This protein binds this small molecule.
Small molecule (SMILES): Nc1ncnc2c1ncn2[C@@H]1O[C@H](CO[P](=O)(O)O[P](=O)(O)NP(=O)(O)O)[C@@H](O)[C@H]1O

Binding-site contacts:
Ligand atom O2G contacts residue ASP91 of chain 1.G at 3.5 Å (salt-bridge).
Ligand atom O3G contacts residue ASP91 of chain 1.G at 3.0 Å (salt-bridge).
Ligand atom O2' contacts residue GLY403 of chain 1.G at 3.5 Å.
Ligand atom PA contacts residue GLY40 of chain 1.G at 3.5 Å.
Ligand atom O3G contacts residue LYS161 of chain 1.G at 3.1 Å (salt-bridge).
Ligand atom O1A contacts residue GLY40 of chain 1.G at 2.7 Å (h-bond).
Ligand atom O2B contacts residue THR95 of chain 1.G at 3.0 Å.
Ligand atom C2 contacts residue LEU473 of chain 1.G at 3.5 Å (hydrophobic).
Ligand atom O2G contacts residue ASP60 of chain 1.G at 3.4 Å (salt-bridge).
Ligand atom O2A contacts residue MG1 of chain 1.V at 2.9 Å.
Ligand atom PG contacts residue MG1 of chain 1.V at 3.6 Å.
Ligand atom O1G contacts residue ASP60 of chain 1.G at 3.4 Å.
Ligand atom N3B contacts residue THR93 of chain 1.G at 3.6 Å.
Ligand atom N3 contacts residue GLY404 of chain 1.G at 3.3 Å.
Ligand atom O1G contacts residue ASN59 of chain 1.G at 3.1 Å (h-bond).
Ligand atom O2' contacts residue GLU490 of chain 1.G at 1.8 Å (salt-bridge).
Ligand atom O1A contacts residue GLY160 of chain 1.G at 2.9 Å (h-bond).
Ligand atom O1A contacts residue ASN59 of chain 1.G at 3.5 Å (h-bond).
Ligand atom O5' contacts residue GLY40 of chain 1.G at 3.0 Å (h-bond).
Ligand atom N7 contacts residue PRO41 of chain 1.G at 3.4 Å.
Ligand atom O1A contacts residue THR38 of chain 1.G at 2.6 Å (h-bond).
Ligand atom O2G contacts residue THR93 of chain 1.G at 2.8 Å (h-bond).
Ligand atom O3G contacts residue MG1 of chain 1.V at 2.2 Å.
Ligand atom O2' contacts residue GLY404 of chain 1.G at 3.0 Å (h-bond).
Ligand atom N6 contacts residue PHE476 of chain 1.G at 3.1 Å.
Ligand atom N1 contacts residue ASN474 of chain 1.G at 3.6 Å.
Ligand atom O3G contacts residue ASP386 of chain 1.G at 3.6 Å (salt-bridge).
Ligand atom N3B contacts residue THR94 of chain 1.G at 3.3 Å (h-bond).
Ligand atom O1G contacts residue THR94 of chain 1.G at 3.2 Å (h-bond).
Ligand atom C5 contacts residue PRO41 of chain 1.G at 3.3 Å (hydrophobic).
Ligand atom O1G contacts residue GLY61 of chain 1.G at 3.0 Å (h-bond).
Ligand atom PA contacts residue GLY160 of chain 1.G at 3.4 Å.
Ligand atom C3' contacts residue GLU490 of chain 1.G at 3.3 Å.
Ligand atom O1B contacts residue ASP91 of chain 1.G at 2.9 Å (salt-bridge).
Ligand atom O1B contacts residue MG1 of chain 1.V at 2.8 Å.
Ligand atom C2' contacts residue GLU490 of chain 1.G at 2.7 Å.
Ligand atom O1G contacts residue LYS161 of chain 1.G at 3.6 Å.
Ligand atom O1A contacts residue LEU39 of chain 1.G at 3.2 Å.
Ligand atom O2G contacts residue ASP386 of chain 1.G at 3.4 Å (salt-bridge).
Ligand atom O2A contacts residue GLY160 of chain 1.G at 3.0 Å.

Sequence of chain 1.G:
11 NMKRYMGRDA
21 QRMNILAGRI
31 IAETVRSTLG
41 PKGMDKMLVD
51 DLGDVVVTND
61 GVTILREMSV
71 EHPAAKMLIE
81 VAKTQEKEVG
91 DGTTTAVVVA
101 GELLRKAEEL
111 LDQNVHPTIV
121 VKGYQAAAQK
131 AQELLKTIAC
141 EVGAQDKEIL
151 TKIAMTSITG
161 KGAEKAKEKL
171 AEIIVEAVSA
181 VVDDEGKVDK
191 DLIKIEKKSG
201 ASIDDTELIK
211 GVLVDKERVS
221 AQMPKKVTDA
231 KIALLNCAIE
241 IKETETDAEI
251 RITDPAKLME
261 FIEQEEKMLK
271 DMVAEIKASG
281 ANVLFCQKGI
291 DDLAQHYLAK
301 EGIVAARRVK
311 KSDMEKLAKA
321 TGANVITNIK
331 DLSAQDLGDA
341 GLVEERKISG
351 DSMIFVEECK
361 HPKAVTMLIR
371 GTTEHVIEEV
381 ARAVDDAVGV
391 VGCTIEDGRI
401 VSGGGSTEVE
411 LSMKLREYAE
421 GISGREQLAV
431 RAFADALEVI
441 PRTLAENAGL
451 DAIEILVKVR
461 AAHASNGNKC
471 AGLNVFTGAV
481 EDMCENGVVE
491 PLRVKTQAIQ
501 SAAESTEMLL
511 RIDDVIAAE